A small-molecule ligand and the protein it binds are described below.
Small molecule (SMILES): Clc1ccc(COC(Cn2ccnc2)c2ccc(Cl)cc2Cl)cc1

Binding-site contacts:
Ligand atom C7 contacts residue TRP495 of chain 1.B at 3.2 Å (hydrophobic).
Ligand atom C9 contacts residue CPL1 of chain 1.O at 4.0 Å.
Ligand atom N19 contacts residue PHE472 of chain 1.C at 3.6 Å.
Ligand atom C2 contacts residue VAL465 of chain 1.C at 3.9 Å (hydrophobic).
Ligand atom C17 contacts residue ILE337 of chain 1.C at 4.0 Å (hydrophobic).
Ligand atom CL4 contacts residue CYS330 of chain 1.C at 4.1 Å.
Ligand atom C21 contacts residue TRP495 of chain 1.B at 3.9 Å (hydrophobic).
Ligand atom CL2 contacts residue VAL499 of chain 1.B at 3.8 Å.
Ligand atom C11 contacts residue LEU475 of chain 1.C at 4.1 Å (hydrophobic).
Ligand atom CL8 contacts residue ILE337 of chain 1.C at 4.0 Å.
Ligand atom C9 contacts residue TRP495 of chain 1.B at 3.7 Å (hydrophobic).
Ligand atom C15 contacts residue ILE337 of chain 1.C at 4.2 Å (hydrophobic).
Ligand atom C6 contacts residue LEU475 of chain 1.C at 3.6 Å (hydrophobic).
Ligand atom C10 contacts residue CPL1 of chain 1.O at 4.0 Å.
Ligand atom C10 contacts residue TRP495 of chain 1.B at 4.0 Å (hydrophobic).
Ligand atom C7 contacts residue LEU475 of chain 1.C at 3.7 Å (hydrophobic).
Ligand atom C6 contacts residue TRP495 of chain 1.B at 3.7 Å (hydrophobic).
Ligand atom CL4 contacts residue PHE472 of chain 1.C at 3.5 Å.
Ligand atom CL2 contacts residue MET466 of chain 1.C at 3.7 Å.
Ligand atom C19 contacts residue TRP495 of chain 1.B at 4.0 Å (hydrophobic).
Ligand atom C8 contacts residue PHE472 of chain 1.C at 3.8 Å (hydrophobic).
Ligand atom C14 contacts residue SER334 of chain 1.C at 4.2 Å.
Ligand atom C2 contacts residue ALA469 of chain 1.C at 3.9 Å (hydrophobic).
Ligand atom C13 contacts residue ALA469 of chain 1.C at 3.6 Å (hydrophobic).
Ligand atom C11 contacts residue VAL465 of chain 1.C at 4.1 Å (hydrophobic).
Ligand atom C9 contacts residue LEU475 of chain 1.C at 3.7 Å (hydrophobic).
Ligand atom C16 contacts residue ILE337 of chain 1.C at 3.9 Å (hydrophobic).
Ligand atom CL2 contacts residue LEU496 of chain 1.B at 3.6 Å.
Ligand atom O20 contacts residue LEU475 of chain 1.C at 4.1 Å.
Ligand atom CL2 contacts residue TRP495 of chain 1.B at 4.1 Å.
Ligand atom C10 contacts residue LEU475 of chain 1.C at 3.5 Å (hydrophobic).
Ligand atom C2 contacts residue LEU475 of chain 1.C at 4.1 Å (hydrophobic).
Ligand atom CL4 contacts residue SER334 of chain 1.C at 4.0 Å.
Ligand atom C2 contacts residue PHE468 of chain 1.C at 4.0 Å (hydrophobic).
Ligand atom C1 contacts residue LEU475 of chain 1.C at 3.8 Å (hydrophobic).
Ligand atom CL4 contacts residue ALA333 of chain 1.C at 4.2 Å.
Ligand atom C15 contacts residue SER334 of chain 1.C at 3.3 Å.
Ligand atom C13 contacts residue PHE468 of chain 1.C at 4.2 Å (hydrophobic).
Ligand atom C3 contacts residue PHE472 of chain 1.C at 3.4 Å (hydrophobic).
Ligand atom C13 contacts residue VAL465 of chain 1.C at 3.2 Å (hydrophobic).

Sequence of chain 1.B:
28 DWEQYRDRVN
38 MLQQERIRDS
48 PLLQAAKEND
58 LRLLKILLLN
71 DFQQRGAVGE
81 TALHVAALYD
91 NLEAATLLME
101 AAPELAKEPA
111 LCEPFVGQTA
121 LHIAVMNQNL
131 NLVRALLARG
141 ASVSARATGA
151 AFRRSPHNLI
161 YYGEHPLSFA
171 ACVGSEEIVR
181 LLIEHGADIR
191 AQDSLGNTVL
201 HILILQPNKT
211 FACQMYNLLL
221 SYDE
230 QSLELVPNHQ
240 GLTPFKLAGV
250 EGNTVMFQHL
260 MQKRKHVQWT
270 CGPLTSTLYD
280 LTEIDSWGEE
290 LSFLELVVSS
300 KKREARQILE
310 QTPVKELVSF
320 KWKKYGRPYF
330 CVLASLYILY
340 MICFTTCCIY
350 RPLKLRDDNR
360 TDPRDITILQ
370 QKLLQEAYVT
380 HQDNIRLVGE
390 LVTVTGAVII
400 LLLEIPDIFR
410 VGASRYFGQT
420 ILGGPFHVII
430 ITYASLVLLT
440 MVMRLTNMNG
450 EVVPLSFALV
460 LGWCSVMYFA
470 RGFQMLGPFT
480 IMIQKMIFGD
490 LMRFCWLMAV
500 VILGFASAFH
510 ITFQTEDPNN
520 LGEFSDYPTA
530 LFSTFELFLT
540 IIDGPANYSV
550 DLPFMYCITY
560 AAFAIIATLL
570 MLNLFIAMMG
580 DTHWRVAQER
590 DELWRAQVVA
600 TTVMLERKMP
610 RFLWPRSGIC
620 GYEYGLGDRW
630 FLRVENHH

Sequence of chain 1.C:
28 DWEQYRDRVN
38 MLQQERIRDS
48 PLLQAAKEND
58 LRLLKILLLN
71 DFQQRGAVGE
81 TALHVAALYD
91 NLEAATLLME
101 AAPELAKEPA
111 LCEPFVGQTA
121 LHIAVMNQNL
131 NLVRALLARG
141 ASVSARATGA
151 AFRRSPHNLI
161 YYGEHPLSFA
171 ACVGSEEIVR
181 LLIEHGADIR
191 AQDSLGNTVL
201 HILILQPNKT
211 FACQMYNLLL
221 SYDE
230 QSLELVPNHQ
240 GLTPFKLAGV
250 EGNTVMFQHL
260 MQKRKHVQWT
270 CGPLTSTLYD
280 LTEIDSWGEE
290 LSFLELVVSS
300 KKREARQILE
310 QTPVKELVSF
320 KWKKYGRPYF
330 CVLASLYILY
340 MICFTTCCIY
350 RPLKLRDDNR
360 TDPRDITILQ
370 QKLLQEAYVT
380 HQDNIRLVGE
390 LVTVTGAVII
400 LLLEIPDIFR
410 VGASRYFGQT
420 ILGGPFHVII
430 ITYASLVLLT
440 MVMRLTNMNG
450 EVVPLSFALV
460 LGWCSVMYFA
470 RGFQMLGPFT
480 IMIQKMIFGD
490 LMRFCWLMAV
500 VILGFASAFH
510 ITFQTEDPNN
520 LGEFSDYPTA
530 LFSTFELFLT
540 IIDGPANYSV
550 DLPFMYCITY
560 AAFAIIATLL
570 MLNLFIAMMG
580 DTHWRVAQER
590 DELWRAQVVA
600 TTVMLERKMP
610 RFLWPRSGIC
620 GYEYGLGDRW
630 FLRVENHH